Sequence of chain 1.D:
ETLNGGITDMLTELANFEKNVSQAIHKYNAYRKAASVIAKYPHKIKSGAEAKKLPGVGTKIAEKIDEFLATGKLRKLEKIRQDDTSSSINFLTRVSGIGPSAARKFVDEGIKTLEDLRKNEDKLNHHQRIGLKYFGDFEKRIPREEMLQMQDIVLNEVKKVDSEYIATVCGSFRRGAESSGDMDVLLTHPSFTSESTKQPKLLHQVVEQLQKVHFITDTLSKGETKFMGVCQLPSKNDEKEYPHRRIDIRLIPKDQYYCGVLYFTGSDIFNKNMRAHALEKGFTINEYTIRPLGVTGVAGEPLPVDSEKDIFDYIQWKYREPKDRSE

A small-molecule ligand and the protein it binds are described below.
Small molecule (SMILES): Cc1cn([C@H]2C[C@H](O[P](=O)(O)OC[C@H]3O[C@@H](n4ccc(N)nc4=O)C[C@@H]3O[P](=O)(O)OC[C@H]3O[C@@H](n4cnc5c(=O)nc(N)[nH]c54)C[C@@H]3O[P](=O)(O)OC[C@H]3O[C@@H](n4cnc5c(=O)nc(N)[nH]c54)C[C@@H]3O)[C@@H](CO[P](=O)(O)O[C@H]3C[C@H](n4cnc5c(=O)nc(N)[nH]c54)O[C@@H]3COP(=O)(O)O)O2)c(=O)[nH]c1=O

Binding-site contacts:
Ligand atom P contacts residue MG1 of chain 1.J at 3.6 Å.
Ligand atom C8 contacts residue LYS35 of chain 1.D at 3.8 Å.
Ligand atom OP3 contacts residue LYS68 of chain 1.D at 3.0 Å (salt-bridge).
Ligand atom OP1 contacts residue THR67 of chain 1.D at 3.7 Å.
Ligand atom C5' contacts residue GLY66 of chain 1.D at 3.5 Å.
Ligand atom O5' contacts residue GLY66 of chain 1.D at 3.5 Å.
Ligand atom OP1 contacts residue LYS35 of chain 1.D at 3.7 Å.
Ligand atom C5' contacts residue GLU288 of chain 1.D at 3.6 Å.
Ligand atom P contacts residue GLY64 of chain 1.D at 3.7 Å.
Ligand atom OP2 contacts residue VAL65 of chain 1.D at 3.6 Å (h-bond).
Ligand atom O3' contacts residue ILE69 of chain 1.D at 3.6 Å.
Ligand atom C5' contacts residue GLY64 of chain 1.D at 3.1 Å.
Ligand atom C3' contacts residue GLY66 of chain 1.D at 3.8 Å.
Ligand atom P contacts residue LYS68 of chain 1.D at 3.4 Å.
Ligand atom C5' contacts residue TYR39 of chain 1.D at 3.5 Å (hydrophobic).
Ligand atom OP1 contacts residue PRO63 of chain 1.D at 3.5 Å.
Ligand atom P contacts residue LYS68 of chain 1.D at 3.8 Å.
Ligand atom OP1 contacts residue ILE69 of chain 1.D at 3.0 Å (h-bond).
Ligand atom OP1 contacts residue GLY66 of chain 1.D at 2.8 Å (h-bond).
Ligand atom P contacts residue VAL65 of chain 1.D at 3.8 Å.
Ligand atom OP1 contacts residue GLY64 of chain 1.D at 2.7 Å (h-bond).
Ligand atom OP2 contacts residue LYS68 of chain 1.D at 3.1 Å (salt-bridge).
Ligand atom OP1 contacts residue LYS68 of chain 1.D at 2.7 Å (salt-bridge).
Ligand atom OP1 contacts residue LYS68 of chain 1.D at 3.6 Å (salt-bridge).
Ligand atom OP2 contacts residue LYS35 of chain 1.D at 2.8 Å (salt-bridge).
Ligand atom OP1 contacts residue LEU62 of chain 1.D at 3.6 Å.
Ligand atom P contacts residue LYS35 of chain 1.D at 3.6 Å.
Ligand atom N7 contacts residue LYS35 of chain 1.D at 3.7 Å.
Ligand atom N3 contacts residue ALA38 of chain 1.D at 3.6 Å.
Ligand atom O4' contacts residue ALA38 of chain 1.D at 3.6 Å.
Ligand atom C4' contacts residue GLY64 of chain 1.D at 3.3 Å.
Ligand atom OP2 contacts residue MG1 of chain 1.J at 3.7 Å.
Ligand atom OP2 contacts residue GLY66 of chain 1.D at 3.8 Å.
Ligand atom OP1 contacts residue MG1 of chain 1.J at 2.6 Å.
Ligand atom O3' contacts residue VAL65 of chain 1.D at 3.9 Å.
Ligand atom O3' contacts residue GLY64 of chain 1.D at 3.5 Å.
Ligand atom P contacts residue GLY66 of chain 1.D at 3.6 Å.
Ligand atom P contacts residue ILE69 of chain 1.D at 3.9 Å.
Ligand atom OP2 contacts residue THR67 of chain 1.D at 3.7 Å.
Ligand atom OP1 contacts residue VAL65 of chain 1.D at 3.4 Å (h-bond).